Binding-site contacts:
Ligand atom N4 contacts residue TYR193 of chain 16.A at 3.5 Å.
Ligand atom C11 contacts residue HIS241 of chain 16.A at 3.7 Å.
Ligand atom C8 contacts residue LEU103 of chain 16.A at 3.1 Å (hydrophobic).
Ligand atom C17 contacts residue TYR147 of chain 16.A at 4.0 Å (hydrophobic).
Ligand atom C7 contacts residue THR102 of chain 16.A at 4.2 Å.
Ligand atom C8 contacts residue PHE121 of chain 16.A at 4.3 Å (hydrophobic).
Ligand atom N4 contacts residue MET217 of chain 16.A at 3.3 Å.
Ligand atom C1 contacts residue TYR193 of chain 16.A at 3.8 Å (hydrophobic).
Ligand atom N5 contacts residue TYR193 of chain 16.A at 4.0 Å.
Ligand atom C16 contacts residue TYR147 of chain 16.A at 4.3 Å (hydrophobic).
Ligand atom C14 contacts residue MET217 of chain 16.A at 3.9 Å (hydrophobic).
Ligand atom C7 contacts residue LEU103 of chain 16.A at 3.2 Å (hydrophobic).
Ligand atom C3 contacts residue PHE121 of chain 16.A at 4.4 Å (hydrophobic).
Ligand atom C18 contacts residue ILE220 of chain 16.A at 4.3 Å (hydrophobic).
Ligand atom C1 contacts residue TYR194 of chain 16.A at 4.2 Å (hydrophobic).
Ligand atom C21 contacts residue ILE101 of chain 16.A at 4.0 Å (hydrophobic).
Ligand atom C14 contacts residue LEU187 of chain 16.A at 4.3 Å (hydrophobic).
Ligand atom C13 contacts residue ILE101 of chain 16.A at 3.4 Å (hydrophobic).
Ligand atom O2 contacts residue MET195 of chain 16.A at 4.4 Å.
Ligand atom C17 contacts residue ILE101 of chain 16.A at 3.8 Å (hydrophobic).
Ligand atom C1 contacts residue MET195 of chain 16.A at 4.3 Å (hydrophobic).
Ligand atom C18 contacts residue PHE182 of chain 16.A at 4.0 Å (hydrophobic).
Ligand atom C6 contacts residue THR102 of chain 16.A at 4.3 Å.
Ligand atom C20 contacts residue ILE125 of chain 16.A at 3.4 Å (hydrophobic).
Ligand atom C19 contacts residue ILE125 of chain 16.A at 3.2 Å (hydrophobic).
Ligand atom C14 contacts residue ILE101 of chain 16.A at 4.1 Å (hydrophobic).
Ligand atom C18 contacts residue ILE125 of chain 16.A at 4.2 Å (hydrophobic).
Ligand atom C17 contacts residue ILE220 of chain 16.A at 3.9 Å (hydrophobic).
Ligand atom C16 contacts residue ILE101 of chain 16.A at 3.5 Å (hydrophobic).
Ligand atom C3 contacts residue TYR193 of chain 16.A at 3.8 Å (hydrophobic).
Ligand atom C15 contacts residue ILE101 of chain 16.A at 4.1 Å (hydrophobic).
Ligand atom C1 contacts residue ASN215 of chain 16.A at 3.6 Å.
Ligand atom C21 contacts residue ILE220 of chain 16.A at 3.5 Å (hydrophobic).
Ligand atom O2 contacts residue TYR193 of chain 16.A at 3.4 Å.
Ligand atom C10 contacts residue SER123 of chain 16.A at 4.2 Å.
Ligand atom C3 contacts residue LEU103 of chain 16.A at 4.2 Å (hydrophobic).
Ligand atom C13 contacts residue THR102 of chain 16.A at 4.3 Å.
Ligand atom C21 contacts residue TYR147 of chain 16.A at 2.7 Å (hydrophobic).
Ligand atom C10 contacts residue HIS241 of chain 16.A at 3.6 Å.
Ligand atom N5 contacts residue MET217 of chain 16.A at 3.3 Å (h-bond).

Sequence of chain 16.A:
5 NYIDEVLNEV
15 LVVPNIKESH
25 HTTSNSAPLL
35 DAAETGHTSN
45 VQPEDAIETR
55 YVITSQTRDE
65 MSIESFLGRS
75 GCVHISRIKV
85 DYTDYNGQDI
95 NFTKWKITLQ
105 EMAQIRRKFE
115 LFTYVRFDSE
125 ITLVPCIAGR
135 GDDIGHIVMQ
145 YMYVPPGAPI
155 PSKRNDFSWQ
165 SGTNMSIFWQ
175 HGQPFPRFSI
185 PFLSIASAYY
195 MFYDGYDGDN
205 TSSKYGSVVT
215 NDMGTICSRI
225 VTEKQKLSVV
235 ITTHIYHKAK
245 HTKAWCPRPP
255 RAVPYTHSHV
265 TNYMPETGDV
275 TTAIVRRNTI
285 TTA

The small molecule below binds the protein below.
Small molecule (SMILES): COc1ccc(N2CCN(c3cccc(C)c3)CC2)nn1